A small-molecule ligand and the protein it binds are described below.
Small molecule (SMILES): CC[C@H](C)[C@H](NC(=O)[C@H](CCC(=O)O)NC(=O)[C@H](CCC(=O)O)NC(=O)[C@H](Cc1ccccc1)NC(=O)[C@@H](N)CC(=O)O)C(=O)N1CCC[C@H]1C(=O)NCC(=O)N[C@@H](CCC(=O)O)C(=O)N[C@@H](Cc1ccc(OS(=O)(=O)O)cc1)C(=O)N[C@@H](CC(C)C)C(=O)O

Binding-site contacts:
Ligand atom CG2 contacts residue ARG62 of chain 1.B at 3.7 Å.
Ligand atom CE2 contacts residue ARG62 of chain 1.B at 3.7 Å.
Ligand atom O1 contacts residue TYR71 of chain 1.B at 2.8 Å (h-bond).
Ligand atom OD2 contacts residue THR69 of chain 1.B at 3.7 Å.
Ligand atom CZ contacts residue ARG68 of chain 1.B at 3.7 Å.
Ligand atom O contacts residue MET80 of chain 1.B at 2.5 Å.
Ligand atom CD1 contacts residue ILE78 of chain 1.B at 3.8 Å (hydrophobic).
Ligand atom CG contacts residue ARG68 of chain 1.B at 2.9 Å.
Ligand atom OD1 contacts residue GLN156 of chain 1.B at 3.5 Å (h-bond).
Ligand atom CG contacts residue ILE78 of chain 1.B at 3.8 Å (hydrophobic).
Ligand atom O2 contacts residue LYS77 of chain 1.B at 3.3 Å.
Ligand atom CG contacts residue TYR71 of chain 1.B at 3.4 Å (hydrophobic).
Ligand atom CB contacts residue GLN24 of chain 1.B at 3.2 Å.
Ligand atom N contacts residue THR69 of chain 1.B at 2.9 Å (h-bond).
Ligand atom CD2 contacts residue THR69 of chain 1.B at 3.6 Å.
Ligand atom CD2 contacts residue PHE19 of chain 1.B at 3.2 Å (hydrophobic).
Ligand atom CE2 contacts residue ARG68 of chain 1.B at 3.3 Å.
Ligand atom O contacts residue LEU60 of chain 1.B at 2.9 Å.
Ligand atom CB contacts residue THR69 of chain 1.B at 3.6 Å.
Ligand atom CA contacts residue THR69 of chain 1.B at 3.7 Å.
Ligand atom OE1 contacts residue ARG70 of chain 1.B at 3.6 Å.
Ligand atom S contacts residue TYR71 of chain 1.B at 3.7 Å.
Ligand atom OD1 contacts residue ARG68 of chain 1.B at 2.1 Å (salt-bridge).
Ligand atom O contacts residue THR69 of chain 1.B at 3.3 Å (h-bond).
Ligand atom C contacts residue MET80 of chain 1.B at 3.3 Å (hydrophobic).
Ligand atom CG contacts residue GLN24 of chain 1.B at 3.5 Å.
Ligand atom CD2 contacts residue LYS21 of chain 1.B at 3.4 Å.
Ligand atom CD contacts residue TYR71 of chain 1.B at 3.4 Å (hydrophobic).
Ligand atom CE2 contacts residue PHE19 of chain 1.B at 3.3 Å (hydrophobic).
Ligand atom CG1 contacts residue GLN24 of chain 1.B at 3.6 Å.
Ligand atom OD2 contacts residue ARG68 of chain 1.B at 3.1 Å (salt-bridge).
Ligand atom C contacts residue LEU60 of chain 1.B at 3.6 Å (hydrophobic).
Ligand atom CB contacts residue LEU60 of chain 1.B at 3.8 Å (hydrophobic).
Ligand atom O2 contacts residue ILE78 of chain 1.B at 2.9 Å (h-bond).
Ligand atom OE1 contacts residue TYR71 of chain 1.B at 3.4 Å (h-bond).
Ligand atom O contacts residue TYR71 of chain 1.B at 3.5 Å.
Ligand atom O1 contacts residue ILE78 of chain 1.B at 3.4 Å.
Ligand atom CA contacts residue MET80 of chain 1.B at 3.8 Å (hydrophobic).
Ligand atom CD contacts residue TYR71 of chain 1.B at 3.6 Å (hydrophobic).
Ligand atom CD2 contacts residue ARG62 of chain 1.B at 3.7 Å.

Sequence of chain 1.B:
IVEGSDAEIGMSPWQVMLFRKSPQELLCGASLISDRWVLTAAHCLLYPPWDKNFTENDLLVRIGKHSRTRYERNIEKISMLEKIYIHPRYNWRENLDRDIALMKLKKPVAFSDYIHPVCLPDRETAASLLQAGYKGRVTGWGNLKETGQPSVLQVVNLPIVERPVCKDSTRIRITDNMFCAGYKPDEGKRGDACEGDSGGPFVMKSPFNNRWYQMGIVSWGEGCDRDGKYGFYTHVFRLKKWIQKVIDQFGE